Sequence of chain 1.A:
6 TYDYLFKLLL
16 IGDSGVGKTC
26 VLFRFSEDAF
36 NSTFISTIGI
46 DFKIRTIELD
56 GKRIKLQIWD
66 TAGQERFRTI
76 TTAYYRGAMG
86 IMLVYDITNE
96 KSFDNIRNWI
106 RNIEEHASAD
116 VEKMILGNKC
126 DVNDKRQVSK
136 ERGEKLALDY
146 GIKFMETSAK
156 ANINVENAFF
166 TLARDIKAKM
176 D

The small molecule below binds the protein below.
Small molecule (SMILES): Nc1nc2c(ncn2[C@@H]2O[C@H](CO[P](=O)(O)O[P](=O)(O)NP(=O)(O)O)[C@@H](O)[C@H]2O)c(=O)[nH]1

Binding-site contacts:
Ligand atom O6 contacts residue LYS124 of chain 1.A at 3.4 Å.
Ligand atom O6 contacts residue ASN123 of chain 1.A at 3.4 Å (h-bond).
Ligand atom PG contacts residue MG1 of chain 1.G at 3.1 Å.
Ligand atom O1B contacts residue GLY22 of chain 1.A at 3.1 Å (h-bond).
Ligand atom O1A contacts residue THR24 of chain 1.A at 3.2 Å (h-bond).
Ligand atom N3B contacts residue GLY20 of chain 1.A at 3.0 Å (h-bond).
Ligand atom O1G contacts residue SER41 of chain 1.A at 2.8 Å (h-bond).
Ligand atom O2G contacts residue LYS23 of chain 1.A at 2.8 Å (salt-bridge).
Ligand atom O6 contacts residue ASP126 of chain 1.A at 3.4 Å (salt-bridge).
Ligand atom O3G contacts residue MG1 of chain 1.G at 2.0 Å.
Ligand atom O2' contacts residue SER37 of chain 1.A at 3.3 Å (h-bond).
Ligand atom O1A contacts residue GLY22 of chain 1.A at 3.2 Å.
Ligand atom O6 contacts residue SER153 of chain 1.A at 3.3 Å (h-bond).
Ligand atom O2' contacts residue ASN36 of chain 1.A at 2.7 Å (h-bond).
Ligand atom N1 contacts residue ASP126 of chain 1.A at 2.8 Å (salt-bridge).
Ligand atom O1B contacts residue VAL21 of chain 1.A at 3.4 Å (h-bond).
Ligand atom O2' contacts residue PHE35 of chain 1.A at 3.2 Å.
Ligand atom N2 contacts residue ASP126 of chain 1.A at 3.0 Å (salt-bridge).
Ligand atom C6 contacts residue ASP126 of chain 1.A at 3.5 Å.
Ligand atom O2G contacts residue SER19 of chain 1.A at 3.4 Å.
Ligand atom O6 contacts residue LYS155 of chain 1.A at 3.3 Å (salt-bridge).
Ligand atom O3G contacts residue THR42 of chain 1.A at 2.7 Å (h-bond).
Ligand atom O1B contacts residue LYS23 of chain 1.A at 2.9 Å (salt-bridge).
Ligand atom O1G contacts residue SER19 of chain 1.A at 2.6 Å (h-bond).
Ligand atom O1A contacts residue CYS25 of chain 1.A at 2.8 Å (h-bond).
Ligand atom N2 contacts residue VAL127 of chain 1.A at 3.3 Å.
Ligand atom N7 contacts residue ASN123 of chain 1.A at 3.1 Å (h-bond).
Ligand atom O1B contacts residue GLY20 of chain 1.A at 3.6 Å (h-bond).
Ligand atom N3B contacts residue MG1 of chain 1.G at 3.3 Å.
Ligand atom O5' contacts residue GLY22 of chain 1.A at 3.5 Å.
Ligand atom PB contacts residue MG1 of chain 1.G at 3.1 Å.
Ligand atom O3' contacts residue SER37 of chain 1.A at 2.7 Å (h-bond).
Ligand atom N2 contacts residue LYS155 of chain 1.A at 3.5 Å.
Ligand atom N1 contacts residue LYS155 of chain 1.A at 3.5 Å.
Ligand atom O2B contacts residue MG1 of chain 1.G at 1.9 Å.
Ligand atom O6 contacts residue ALA154 of chain 1.A at 2.9 Å (h-bond).
Ligand atom O3A contacts residue GLY22 of chain 1.A at 3.2 Å (h-bond).
Ligand atom O2G contacts residue GLY68 of chain 1.A at 2.7 Å (h-bond).
Ligand atom O2B contacts residue THR24 of chain 1.A at 2.9 Å (h-bond).
Ligand atom O4' contacts residue LYS124 of chain 1.A at 3.1 Å (salt-bridge).